Sequence of chain 1.G:
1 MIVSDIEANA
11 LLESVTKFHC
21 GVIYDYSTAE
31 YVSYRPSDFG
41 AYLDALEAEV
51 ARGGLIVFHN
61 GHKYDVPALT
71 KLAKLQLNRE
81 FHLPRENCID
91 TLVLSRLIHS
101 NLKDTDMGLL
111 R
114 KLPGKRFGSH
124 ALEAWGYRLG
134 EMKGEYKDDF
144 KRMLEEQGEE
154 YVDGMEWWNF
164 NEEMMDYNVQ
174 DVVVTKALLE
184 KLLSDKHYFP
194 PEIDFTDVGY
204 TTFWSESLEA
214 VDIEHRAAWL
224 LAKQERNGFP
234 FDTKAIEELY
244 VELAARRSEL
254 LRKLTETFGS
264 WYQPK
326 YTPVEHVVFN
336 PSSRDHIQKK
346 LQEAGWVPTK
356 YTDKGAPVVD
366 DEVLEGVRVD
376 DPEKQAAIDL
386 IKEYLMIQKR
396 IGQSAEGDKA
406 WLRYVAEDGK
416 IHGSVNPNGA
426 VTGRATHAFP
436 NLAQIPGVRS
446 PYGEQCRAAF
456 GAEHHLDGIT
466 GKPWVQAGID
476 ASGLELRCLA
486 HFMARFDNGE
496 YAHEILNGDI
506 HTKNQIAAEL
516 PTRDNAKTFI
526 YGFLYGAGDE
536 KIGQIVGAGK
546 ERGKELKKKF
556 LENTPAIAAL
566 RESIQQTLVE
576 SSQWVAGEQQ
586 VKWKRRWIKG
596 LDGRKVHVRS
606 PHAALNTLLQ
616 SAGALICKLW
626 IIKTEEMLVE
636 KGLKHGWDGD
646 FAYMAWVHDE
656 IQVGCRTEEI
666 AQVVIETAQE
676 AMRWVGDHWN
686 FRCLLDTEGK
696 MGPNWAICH

The protein below binds the small molecule below.
Small molecule (SMILES): Nc1ccn([C@@H]2O[C@H](CO[P](=O)(O)O[C@H]3[C@@H](O)[C@H](n4ccc(N)nc4=O)O[C@@H]3CO[P](=O)(O)O[C@H]3[C@@H](O)[C@H](n4cnc5c(N)ncnc54)O[C@@H]3CO)[C@@H](O[P](=O)(O)OC[C@H]3O[C@@H](n4cnc5c(N)ncnc54)[C@H](O)[C@@H]3O[P](=O)(O)OC[C@H]3O[C@@H](n4cnc5c(=O)nc(N)[nH]c54)[C@H](O)[C@@H]3O[P@TB7](=O)(O)OC[C@@H]3CC[C@H](n4ccc(N)nc4=O)O3)[C@H]2O)c(=O)n1

Binding-site contacts:
Ligand atom O2 contacts residue ARG429 of chain 1.G at 3.7 Å.
Ligand atom O4' contacts residue VAL38 of chain 1.A at 3.6 Å.
Ligand atom N6 contacts residue TYR37 of chain 1.A at 3.6 Å.
Ligand atom OP1 contacts residue GLY442 of chain 1.G at 3.4 Å (h-bond).
Ligand atom O2' contacts residue PRO441 of chain 1.G at 3.8 Å.
Ligand atom OP1 contacts residue ASP366 of chain 1.G at 3.3 Å.
Ligand atom O4' contacts residue LYS394 of chain 1.G at 3.0 Å (salt-bridge).
Ligand atom C1' contacts residue GLN439 of chain 1.G at 3.8 Å.
Ligand atom C2' contacts residue ALA438 of chain 1.G at 3.8 Å (hydrophobic).
Ligand atom N3 contacts residue GLN439 of chain 1.G at 3.9 Å.
Ligand atom C4' contacts residue LYS394 of chain 1.G at 3.8 Å.
Ligand atom C6 contacts residue TTP1 of chain 1.S at 3.8 Å.
Ligand atom C1' contacts residue ALA438 of chain 1.G at 3.4 Å (hydrophobic).
Ligand atom O2' contacts residue GLN439 of chain 1.G at 2.7 Å (h-bond).
Ligand atom O3' contacts residue PRO441 of chain 1.G at 3.8 Å.
Ligand atom C5 contacts residue TTP1 of chain 1.S at 3.7 Å.
Ligand atom C1' contacts residue LYS394 of chain 1.G at 3.8 Å.
Ligand atom N3 contacts residue TYR37 of chain 1.A at 3.7 Å.
Ligand atom O2' contacts residue ILE440 of chain 1.G at 3.2 Å (h-bond).
Ligand atom C2' contacts residue GLN439 of chain 1.G at 3.7 Å.
Ligand atom C3' contacts residue TTP1 of chain 1.S at 3.1 Å.
Ligand atom C4 contacts residue TTP1 of chain 1.S at 3.6 Å.
Ligand atom O2' contacts residue ARG339 of chain 1.G at 3.2 Å (salt-bridge).
Ligand atom N1 contacts residue TYR37 of chain 1.A at 3.3 Å.
Ligand atom O2' contacts residue LYS394 of chain 1.G at 3.2 Å (salt-bridge).
Ligand atom C5' contacts residue VAL364 of chain 1.G at 3.9 Å (hydrophobic).
Ligand atom C8 contacts residue VAL38 of chain 1.A at 4.0 Å (hydrophobic).
Ligand atom C5' contacts residue ILE440 of chain 1.G at 3.5 Å (hydrophobic).
Ligand atom OP1 contacts residue ARG444 of chain 1.G at 3.8 Å.
Ligand atom OP1 contacts residue VAL363 of chain 1.G at 3.8 Å.
Ligand atom C2 contacts residue TYR37 of chain 1.A at 3.5 Å (hydrophobic).
Ligand atom C4 contacts residue TYR37 of chain 1.A at 3.7 Å (hydrophobic).
Ligand atom C5 contacts residue TYR37 of chain 1.A at 3.7 Å (hydrophobic).
Ligand atom O4' contacts residue GLN439 of chain 1.G at 3.8 Å.
Ligand atom C4' contacts residue ILE440 of chain 1.G at 3.8 Å (hydrophobic).
Ligand atom C6 contacts residue TYR37 of chain 1.A at 3.6 Å (hydrophobic).
Ligand atom C2' contacts residue TTP1 of chain 1.S at 3.0 Å.
Ligand atom O4' contacts residue ALA438 of chain 1.G at 3.9 Å.
Ligand atom O2' contacts residue ALA438 of chain 1.G at 2.9 Å (h-bond).
Ligand atom N4 contacts residue TTP1 of chain 1.S at 3.5 Å (h-bond).

Sequence of chain 1.A:
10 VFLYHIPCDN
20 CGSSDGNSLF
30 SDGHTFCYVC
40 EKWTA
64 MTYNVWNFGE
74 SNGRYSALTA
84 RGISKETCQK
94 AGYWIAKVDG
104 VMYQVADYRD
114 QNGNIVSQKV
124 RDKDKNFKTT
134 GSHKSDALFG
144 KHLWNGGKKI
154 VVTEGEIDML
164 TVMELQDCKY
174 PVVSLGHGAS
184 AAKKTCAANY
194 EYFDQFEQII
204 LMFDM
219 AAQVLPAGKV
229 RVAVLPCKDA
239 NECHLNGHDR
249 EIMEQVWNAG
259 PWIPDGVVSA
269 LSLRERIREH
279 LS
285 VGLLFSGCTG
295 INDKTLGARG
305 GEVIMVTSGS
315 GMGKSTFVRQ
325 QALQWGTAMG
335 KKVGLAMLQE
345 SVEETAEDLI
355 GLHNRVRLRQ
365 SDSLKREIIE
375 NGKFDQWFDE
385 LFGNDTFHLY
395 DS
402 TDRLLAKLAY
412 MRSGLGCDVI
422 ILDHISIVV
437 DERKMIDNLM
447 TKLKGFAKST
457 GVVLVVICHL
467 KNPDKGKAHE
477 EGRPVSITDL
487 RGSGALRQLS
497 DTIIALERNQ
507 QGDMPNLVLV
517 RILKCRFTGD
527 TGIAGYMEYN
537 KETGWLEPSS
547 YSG